The small molecule below binds the protein below.
Small molecule (SMILES): CC(=O)N[C@@H]1[C@@H](O)[C@H](O)[C@@H](CO)O[C@H]1O

Sequence of chain 1.F:
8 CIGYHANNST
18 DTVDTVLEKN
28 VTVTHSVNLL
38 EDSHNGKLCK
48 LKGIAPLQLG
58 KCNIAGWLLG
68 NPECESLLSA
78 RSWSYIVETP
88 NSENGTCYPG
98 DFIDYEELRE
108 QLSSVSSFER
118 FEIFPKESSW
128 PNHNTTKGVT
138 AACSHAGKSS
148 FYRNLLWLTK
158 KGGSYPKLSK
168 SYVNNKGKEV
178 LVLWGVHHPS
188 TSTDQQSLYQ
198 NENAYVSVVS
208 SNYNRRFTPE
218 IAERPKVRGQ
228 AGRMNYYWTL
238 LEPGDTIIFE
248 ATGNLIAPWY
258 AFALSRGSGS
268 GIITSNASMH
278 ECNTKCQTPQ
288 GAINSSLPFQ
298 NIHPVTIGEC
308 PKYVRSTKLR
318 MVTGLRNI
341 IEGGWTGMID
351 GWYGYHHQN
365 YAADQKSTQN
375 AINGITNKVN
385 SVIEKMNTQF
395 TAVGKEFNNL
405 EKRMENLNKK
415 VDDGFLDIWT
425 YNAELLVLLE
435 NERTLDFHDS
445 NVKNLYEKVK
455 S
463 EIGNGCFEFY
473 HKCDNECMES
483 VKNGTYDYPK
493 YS

Binding-site contacts:
Ligand atom C1 contacts residue ASN291 of chain 1.F at 1.4 Å.
Ligand atom N2 contacts residue ASN291 of chain 1.F at 2.9 Å (h-bond).
Ligand atom O7 contacts residue ASN291 of chain 1.F at 3.5 Å (h-bond).
Ligand atom O5 contacts residue ASN291 of chain 1.F at 2.3 Å (h-bond).
Ligand atom C2 contacts residue ASN291 of chain 1.F at 2.5 Å.
Ligand atom C4 contacts residue ASN291 of chain 1.F at 4.2 Å.
Ligand atom C7 contacts residue ASN291 of chain 1.F at 3.4 Å.
Ligand atom O7 contacts residue ASN280 of chain 1.F at 4.4 Å.
Ligand atom C5 contacts residue ASN291 of chain 1.F at 3.6 Å.
Ligand atom C3 contacts residue ASN291 of chain 1.F at 3.8 Å.
Ligand atom C8 contacts residue ASN280 of chain 1.F at 3.6 Å.
Ligand atom C7 contacts residue ASN280 of chain 1.F at 4.5 Å.